Binding-site contacts:
Ligand atom OXT contacts residue ASP63 of chain 1.B at 3.6 Å (salt-bridge).
Ligand atom O contacts residue ASP63 of chain 1.B at 3.4 Å (salt-bridge).
Ligand atom CD1 contacts residue PHE104 of chain 1.B at 3.8 Å (hydrophobic).
Ligand atom CD1 contacts residue PHE77 of chain 1.B at 3.8 Å (hydrophobic).
Ligand atom C contacts residue ASP63 of chain 1.B at 3.2 Å.
Ligand atom O contacts residue LYS113 of chain 1.B at 3.8 Å.
Ligand atom CD1 contacts residue TYR45 of chain 1.B at 4.2 Å (hydrophobic).
Ligand atom N contacts residue TYR45 of chain 1.B at 3.8 Å.
Ligand atom CG1 contacts residue PHE104 of chain 1.B at 3.8 Å (hydrophobic).
Ligand atom CG2 contacts residue TYR45 of chain 1.B at 4.0 Å (hydrophobic).
Ligand atom CB contacts residue GLU107 of chain 1.B at 3.5 Å.
Ligand atom C contacts residue LYS113 of chain 1.B at 3.8 Å.
Ligand atom C contacts residue ASN43 of chain 1.B at 3.7 Å.
Ligand atom C contacts residue TYR45 of chain 1.B at 3.2 Å (hydrophobic).
Ligand atom N contacts residue GLU107 of chain 1.B at 2.7 Å (salt-bridge).
Ligand atom O contacts residue SER133 of chain 1.B at 4.1 Å.
Ligand atom OXT contacts residue SER133 of chain 1.B at 3.6 Å.
Ligand atom CG2 contacts residue THR115 of chain 1.B at 4.0 Å.
Ligand atom OXT contacts residue ASN43 of chain 1.B at 4.0 Å.
Ligand atom CD1 contacts residue SER65 of chain 1.B at 3.6 Å.
Ligand atom CG1 contacts residue GLU107 of chain 1.B at 3.6 Å.
Ligand atom OXT contacts residue GLU107 of chain 1.B at 4.0 Å.
Ligand atom CA contacts residue GLU107 of chain 1.B at 3.6 Å.
Ligand atom CG2 contacts residue VAL131 of chain 1.B at 3.8 Å (hydrophobic).
Ligand atom CG1 contacts residue SER65 of chain 1.B at 3.5 Å.
Ligand atom CA contacts residue SER65 of chain 1.B at 3.6 Å.
Ligand atom CG1 contacts residue TYR81 of chain 1.B at 4.1 Å (hydrophobic).
Ligand atom CA contacts residue ASP63 of chain 1.B at 3.4 Å.
Ligand atom N contacts residue ARG110 of chain 1.B at 3.7 Å.
Ligand atom C contacts residue SER133 of chain 1.B at 4.2 Å.
Ligand atom O contacts residue ASN43 of chain 1.B at 2.7 Å (h-bond).
Ligand atom OXT contacts residue LYS113 of chain 1.B at 2.8 Å (salt-bridge).
Ligand atom CD1 contacts residue VAL131 of chain 1.B at 4.2 Å (hydrophobic).
Ligand atom O contacts residue TYR45 of chain 1.B at 2.6 Å (h-bond).
Ligand atom CA contacts residue TYR45 of chain 1.B at 3.2 Å (hydrophobic).
Ligand atom CB contacts residue SER65 of chain 1.B at 4.1 Å.
Ligand atom N contacts residue SER65 of chain 1.B at 2.7 Å (h-bond).
Ligand atom OXT contacts residue ARG110 of chain 1.B at 4.2 Å.
Ligand atom CG2 contacts residue SER133 of chain 1.B at 3.6 Å.
Ligand atom N contacts residue ASP63 of chain 1.B at 2.6 Å (salt-bridge).

Sequence of chain 1.B:
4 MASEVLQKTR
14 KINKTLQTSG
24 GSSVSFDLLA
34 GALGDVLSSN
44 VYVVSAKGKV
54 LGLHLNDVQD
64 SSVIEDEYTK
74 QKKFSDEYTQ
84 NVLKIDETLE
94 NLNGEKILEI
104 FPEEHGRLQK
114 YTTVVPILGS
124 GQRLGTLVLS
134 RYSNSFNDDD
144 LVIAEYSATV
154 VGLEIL

This small molecule binds to this protein.
Small molecule (SMILES): CC[C@H](C)[C@H](N)C(=O)O